Sequence of chain 2.C:
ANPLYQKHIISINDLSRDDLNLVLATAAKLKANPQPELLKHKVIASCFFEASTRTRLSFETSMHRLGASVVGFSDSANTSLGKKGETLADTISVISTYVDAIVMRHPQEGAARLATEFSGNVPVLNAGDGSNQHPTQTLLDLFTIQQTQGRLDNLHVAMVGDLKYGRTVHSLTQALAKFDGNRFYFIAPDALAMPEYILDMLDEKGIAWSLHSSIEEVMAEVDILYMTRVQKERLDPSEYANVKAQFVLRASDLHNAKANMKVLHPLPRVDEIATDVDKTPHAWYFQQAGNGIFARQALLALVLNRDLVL

Sequence of chain 3.C:
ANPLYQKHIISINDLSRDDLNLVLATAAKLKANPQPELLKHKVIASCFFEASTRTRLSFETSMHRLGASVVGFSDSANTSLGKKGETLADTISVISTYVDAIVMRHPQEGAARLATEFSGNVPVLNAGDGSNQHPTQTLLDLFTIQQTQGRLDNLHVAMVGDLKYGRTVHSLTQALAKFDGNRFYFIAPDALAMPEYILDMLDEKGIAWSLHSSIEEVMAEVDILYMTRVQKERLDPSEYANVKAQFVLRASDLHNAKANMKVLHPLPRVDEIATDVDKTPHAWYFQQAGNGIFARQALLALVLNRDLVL

Binding-site contacts:
Ligand atom C3 contacts residue THR168 of chain 3.C at 3.6 Å.
Ligand atom O2P contacts residue THR53 of chain 3.C at 3.1 Å (h-bond).
Ligand atom O3P contacts residue SER52 of chain 3.C at 2.5 Å (h-bond).
Ligand atom C3 contacts residue LEU267 of chain 3.C at 3.7 Å (hydrophobic).
Ligand atom O1P contacts residue LYS84 of chain 2.C at 2.8 Å (salt-bridge).
Ligand atom O3P contacts residue ARG105 of chain 3.C at 3.8 Å.
Ligand atom O5 contacts residue LEU267 of chain 3.C at 3.4 Å (h-bond).
Ligand atom P contacts residue ARG54 of chain 3.C at 3.8 Å.
Ligand atom P contacts residue SER80 of chain 2.C at 3.8 Å.
Ligand atom O3 contacts residue LYS84 of chain 2.C at 2.9 Å (salt-bridge).
Ligand atom O3P contacts residue THR55 of chain 3.C at 2.7 Å (h-bond).
Ligand atom O5 contacts residue PRO268 of chain 3.C at 3.4 Å.
Ligand atom O3 contacts residue ARG105 of chain 3.C at 3.4 Å (salt-bridge).
Ligand atom O3P contacts residue THR53 of chain 3.C at 3.6 Å.
Ligand atom O1P contacts residue SER80 of chain 2.C at 3.0 Å (h-bond).
Ligand atom O2P contacts residue SER80 of chain 2.C at 3.1 Å (h-bond).
Ligand atom O1P contacts residue ARG105 of chain 3.C at 3.4 Å (salt-bridge).
Ligand atom C5 contacts residue ARG229 of chain 3.C at 3.5 Å.
Ligand atom O1 contacts residue GLN137 of chain 3.C at 3.8 Å.
Ligand atom O2 contacts residue HIS134 of chain 3.C at 3.4 Å.
Ligand atom O3 contacts residue ARG167 of chain 3.C at 3.1 Å (salt-bridge).
Ligand atom O1 contacts residue ARG105 of chain 3.C at 3.0 Å (salt-bridge).
Ligand atom O3P contacts residue ARG54 of chain 3.C at 3.3 Å (salt-bridge).
Ligand atom O1 contacts residue HIS134 of chain 3.C at 2.8 Å (h-bond).
Ligand atom P contacts residue SER52 of chain 3.C at 3.9 Å.
Ligand atom P contacts residue THR55 of chain 3.C at 3.8 Å.
Ligand atom O1 contacts residue THR55 of chain 3.C at 3.0 Å (h-bond).
Ligand atom C5 contacts residue LEU267 of chain 3.C at 3.8 Å (hydrophobic).
Ligand atom O4 contacts residue LYS84 of chain 2.C at 3.0 Å (salt-bridge).
Ligand atom O4 contacts residue ARG229 of chain 3.C at 3.0 Å (salt-bridge).
Ligand atom C1 contacts residue LEU267 of chain 3.C at 3.7 Å (hydrophobic).
Ligand atom O2P contacts residue ARG54 of chain 3.C at 2.9 Å (salt-bridge).
Ligand atom C1 contacts residue THR55 of chain 3.C at 3.9 Å.
Ligand atom C1P contacts residue LEU267 of chain 3.C at 3.4 Å (hydrophobic).
Ligand atom C2 contacts residue THR168 of chain 3.C at 3.8 Å.
Ligand atom C4 contacts residue ARG167 of chain 3.C at 3.6 Å.
Ligand atom C1P contacts residue ARG54 of chain 3.C at 3.4 Å.
Ligand atom O2 contacts residue ARG167 of chain 3.C at 2.7 Å (salt-bridge).
Ligand atom O5 contacts residue ARG229 of chain 3.C at 2.9 Å (salt-bridge).
Ligand atom N2 contacts residue LEU267 of chain 3.C at 3.0 Å (h-bond).

A small-molecule ligand and the protein it binds are described below.
Small molecule (SMILES): O=C(O)C[C@H](NC(=O)CP(=O)(O)O)C(=O)O